A protein and the small-molecule ligand that binds it are described below.
Small molecule (SMILES): Cn1cnc2ncn(Cc3nc([C@@H]4CO[C@@H](c5ccc(F)cc5)C4)no3)c(=O)c21

Sequence of chain 1.D:
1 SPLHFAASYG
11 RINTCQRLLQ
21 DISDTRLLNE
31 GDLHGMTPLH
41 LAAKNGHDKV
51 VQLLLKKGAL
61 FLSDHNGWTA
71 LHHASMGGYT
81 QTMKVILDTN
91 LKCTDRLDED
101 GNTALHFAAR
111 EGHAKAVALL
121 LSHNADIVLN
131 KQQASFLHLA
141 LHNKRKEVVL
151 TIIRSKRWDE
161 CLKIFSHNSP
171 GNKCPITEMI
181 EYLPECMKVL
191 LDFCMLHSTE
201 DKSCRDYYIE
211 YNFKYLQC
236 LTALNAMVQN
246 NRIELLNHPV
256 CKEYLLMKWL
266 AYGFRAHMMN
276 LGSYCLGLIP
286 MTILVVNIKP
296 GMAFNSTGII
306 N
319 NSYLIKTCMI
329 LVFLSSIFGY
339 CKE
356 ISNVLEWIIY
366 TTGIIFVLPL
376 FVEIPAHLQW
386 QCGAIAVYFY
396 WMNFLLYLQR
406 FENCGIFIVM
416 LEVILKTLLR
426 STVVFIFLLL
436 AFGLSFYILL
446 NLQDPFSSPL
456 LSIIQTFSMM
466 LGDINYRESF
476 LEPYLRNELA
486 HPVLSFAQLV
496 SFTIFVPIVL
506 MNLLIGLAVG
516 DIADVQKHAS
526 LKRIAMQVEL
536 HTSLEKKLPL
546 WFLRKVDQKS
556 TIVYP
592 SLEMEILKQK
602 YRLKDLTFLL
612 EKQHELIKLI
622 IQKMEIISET

Binding-site contacts:
Ligand atom F29 contacts residue ILE411 of chain 1.D at 3.3 Å.
Ligand atom C7 contacts residue GLN532 of chain 1.D at 3.3 Å.
Ligand atom C24 contacts residue ARG528 of chain 1.D at 3.7 Å.
Ligand atom O8 contacts residue HIS536 of chain 1.D at 3.0 Å (h-bond).
Ligand atom C12 contacts residue TRP264 of chain 1.D at 3.5 Å (hydrophobic).
Ligand atom F29 contacts residue ALA524 of chain 1.D at 3.6 Å.
Ligand atom C1 contacts residue TRP264 of chain 1.D at 3.8 Å (hydrophobic).
Ligand atom O8 contacts residue GLN532 of chain 1.D at 3.0 Å (h-bond).
Ligand atom C1 contacts residue LEU261 of chain 1.D at 3.6 Å (hydrophobic).
Ligand atom O8 contacts residue TRP264 of chain 1.D at 3.9 Å.
Ligand atom C25 contacts residue ILE411 of chain 1.D at 3.7 Å (hydrophobic).
Ligand atom C19 contacts residue GLN404 of chain 1.D at 3.4 Å.
Ligand atom C5 contacts residue TRP264 of chain 1.D at 3.8 Å (hydrophobic).
Ligand atom C15 contacts residue GLN404 of chain 1.D at 3.6 Å.
Ligand atom C26 contacts residue ILE411 of chain 1.D at 3.7 Å (hydrophobic).
Ligand atom N11 contacts residue GLU407 of chain 1.D at 3.9 Å.
Ligand atom O17 contacts residue LEU535 of chain 1.D at 3.6 Å.
Ligand atom C15 contacts residue ARG405 of chain 1.D at 3.8 Å.
Ligand atom C1 contacts residue LEU260 of chain 1.D at 3.7 Å (hydrophobic).
Ligand atom C6 contacts residue GLN532 of chain 1.D at 3.5 Å.
Ligand atom C28 contacts residue MET531 of chain 1.D at 3.9 Å (hydrophobic).
Ligand atom C6 contacts residue TRP264 of chain 1.D at 3.8 Å (hydrophobic).
Ligand atom C12 contacts residue LEU535 of chain 1.D at 3.5 Å (hydrophobic).
Ligand atom N4 contacts residue GLU407 of chain 1.D at 3.5 Å.
Ligand atom N2 contacts residue GLN532 of chain 1.D at 3.4 Å (h-bond).
Ligand atom C19 contacts residue MET531 of chain 1.D at 3.7 Å (hydrophobic).
Ligand atom C3 contacts residue GLU407 of chain 1.D at 3.6 Å.
Ligand atom C27 contacts residue LYS527 of chain 1.D at 3.7 Å.
Ligand atom C10 contacts residue TRP264 of chain 1.D at 3.4 Å (hydrophobic).
Ligand atom C7 contacts residue TRP264 of chain 1.D at 3.6 Å (hydrophobic).
Ligand atom C10 contacts residue ARG405 of chain 1.D at 3.8 Å.
Ligand atom C13 contacts residue GLN532 of chain 1.D at 3.9 Å.
Ligand atom C18 contacts residue GLN404 of chain 1.D at 3.2 Å.
Ligand atom F29 contacts residue VAL520 of chain 1.D at 3.8 Å.
Ligand atom O17 contacts residue ARG405 of chain 1.D at 3.9 Å.
Ligand atom N11 contacts residue TRP264 of chain 1.D at 3.6 Å.
Ligand atom N16 contacts residue GLN404 of chain 1.D at 3.6 Å.
Ligand atom N9 contacts residue TRP264 of chain 1.D at 3.5 Å.
Ligand atom C1 contacts residue GLN532 of chain 1.D at 3.3 Å.
Ligand atom N16 contacts residue ARG405 of chain 1.D at 3.8 Å.